Binding-site contacts:
Ligand atom O5 contacts residue ASN600 of chain 1.B at 2.4 Å (h-bond).
Ligand atom C2 contacts residue ASN600 of chain 1.B at 2.5 Å.
Ligand atom C4 contacts residue ASN600 of chain 1.B at 4.2 Å.
Ligand atom N2 contacts residue ASN600 of chain 1.B at 2.9 Å (h-bond).
Ligand atom C5 contacts residue ASN600 of chain 1.B at 3.7 Å.
Ligand atom C7 contacts residue ASN600 of chain 1.B at 3.2 Å.
Ligand atom C8 contacts residue ASN600 of chain 1.B at 4.4 Å.
Ligand atom O7 contacts residue ASN600 of chain 1.B at 3.1 Å (h-bond).
Ligand atom O7 contacts residue GLU306 of chain 1.B at 4.5 Å.
Ligand atom C1 contacts residue ASN600 of chain 1.B at 1.4 Å.
Ligand atom C3 contacts residue ASN600 of chain 1.B at 3.8 Å.
Ligand atom C7 contacts residue GLU306 of chain 1.B at 4.5 Å.
Ligand atom C8 contacts residue GLU306 of chain 1.B at 3.5 Å.

A small-molecule ligand and the protein it binds are described below.
Small molecule (SMILES): CC(=O)N[C@@H]1[C@@H](O)[C@H](O)[C@@H](CO)O[C@H]1O

Sequence of chain 1.B:
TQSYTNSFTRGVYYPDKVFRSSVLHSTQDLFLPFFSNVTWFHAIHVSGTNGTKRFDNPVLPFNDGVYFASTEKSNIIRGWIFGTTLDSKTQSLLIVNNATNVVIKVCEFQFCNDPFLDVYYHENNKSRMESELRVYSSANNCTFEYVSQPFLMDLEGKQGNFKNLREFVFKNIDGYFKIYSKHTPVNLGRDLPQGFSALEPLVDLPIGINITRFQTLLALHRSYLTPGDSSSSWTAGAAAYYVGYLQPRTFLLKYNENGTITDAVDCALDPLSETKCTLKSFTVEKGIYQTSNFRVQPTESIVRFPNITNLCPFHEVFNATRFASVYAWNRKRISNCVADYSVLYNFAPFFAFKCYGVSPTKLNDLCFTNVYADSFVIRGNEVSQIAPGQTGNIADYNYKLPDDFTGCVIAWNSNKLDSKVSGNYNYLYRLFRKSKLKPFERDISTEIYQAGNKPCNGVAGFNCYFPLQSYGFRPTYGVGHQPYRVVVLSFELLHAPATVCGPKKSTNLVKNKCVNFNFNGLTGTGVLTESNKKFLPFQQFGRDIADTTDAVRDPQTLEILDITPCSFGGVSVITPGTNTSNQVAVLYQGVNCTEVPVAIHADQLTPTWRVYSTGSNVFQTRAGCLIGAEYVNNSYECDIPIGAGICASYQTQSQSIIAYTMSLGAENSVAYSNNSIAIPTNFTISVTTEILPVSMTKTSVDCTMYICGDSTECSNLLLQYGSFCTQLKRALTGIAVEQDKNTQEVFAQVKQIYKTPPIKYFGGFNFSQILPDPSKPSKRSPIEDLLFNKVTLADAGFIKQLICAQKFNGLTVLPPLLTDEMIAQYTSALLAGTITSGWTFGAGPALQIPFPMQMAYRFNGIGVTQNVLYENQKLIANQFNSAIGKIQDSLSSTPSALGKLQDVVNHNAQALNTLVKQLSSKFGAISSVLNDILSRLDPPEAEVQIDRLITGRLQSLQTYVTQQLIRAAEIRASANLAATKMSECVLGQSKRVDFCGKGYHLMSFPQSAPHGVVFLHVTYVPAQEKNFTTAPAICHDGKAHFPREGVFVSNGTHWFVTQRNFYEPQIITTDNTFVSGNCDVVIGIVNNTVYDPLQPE